Sequence of chain 1.A:
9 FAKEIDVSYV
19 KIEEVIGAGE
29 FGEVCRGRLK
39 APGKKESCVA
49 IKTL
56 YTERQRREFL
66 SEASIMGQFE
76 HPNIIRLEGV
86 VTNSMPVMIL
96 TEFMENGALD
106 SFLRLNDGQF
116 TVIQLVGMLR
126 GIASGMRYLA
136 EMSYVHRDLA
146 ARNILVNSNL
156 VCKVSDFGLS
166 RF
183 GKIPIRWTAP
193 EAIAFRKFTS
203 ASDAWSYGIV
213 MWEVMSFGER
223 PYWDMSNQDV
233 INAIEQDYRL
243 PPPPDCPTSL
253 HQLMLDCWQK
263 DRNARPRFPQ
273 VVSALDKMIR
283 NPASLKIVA

Binding-site contacts:
Ligand atom C21 contacts residue GLU100 of chain 1.A at 3.5 Å.
Ligand atom N1 contacts residue PHE98 of chain 1.A at 3.7 Å.
Ligand atom N4 contacts residue GLU67 of chain 1.A at 3.5 Å (salt-bridge).
Ligand atom C22 contacts residue GLU100 of chain 1.A at 3.8 Å.
Ligand atom C20 contacts residue SER160 of chain 1.A at 3.3 Å.
Ligand atom N4 contacts residue MET71 of chain 1.A at 3.6 Å.
Ligand atom C11 contacts residue ALA48 of chain 1.A at 3.5 Å (hydrophobic).
Ligand atom C18 contacts residue LYS50 of chain 1.A at 3.5 Å.
Ligand atom C7 contacts residue MET99 of chain 1.A at 3.4 Å (hydrophobic).
Ligand atom N2 contacts residue MET99 of chain 1.A at 3.0 Å (h-bond).
Ligand atom C7 contacts residue GLY102 of chain 1.A at 3.5 Å.
Ligand atom C11 contacts residue LEU150 of chain 1.A at 3.6 Å (hydrophobic).
Ligand atom C10 contacts residue LEU150 of chain 1.A at 3.6 Å (hydrophobic).
Ligand atom C17 contacts residue THR96 of chain 1.A at 3.6 Å.
Ligand atom C5 contacts residue ILE24 of chain 1.A at 3.2 Å (hydrophobic).
Ligand atom C18 contacts residue ILE94 of chain 1.A at 3.7 Å (hydrophobic).
Ligand atom C9 contacts residue ALA48 of chain 1.A at 3.3 Å (hydrophobic).
Ligand atom C8 contacts residue MET99 of chain 1.A at 3.5 Å (hydrophobic).
Ligand atom C contacts residue VAL23 of chain 1.A at 3.5 Å (hydrophobic).
Ligand atom C19 contacts residue GLU67 of chain 1.A at 3.2 Å.
Ligand atom N contacts residue ILE24 of chain 1.A at 2.7 Å (h-bond).
Ligand atom C21 contacts residue MET99 of chain 1.A at 3.2 Å (hydrophobic).
Ligand atom C21 contacts residue GLY102 of chain 1.A at 3.5 Å.
Ligand atom O contacts residue ILE24 of chain 1.A at 3.5 Å.
Ligand atom N1 contacts residue MET99 of chain 1.A at 2.7 Å (h-bond).
Ligand atom N1 contacts residue GLY102 of chain 1.A at 3.7 Å.
Ligand atom C19 contacts residue MET71 of chain 1.A at 3.6 Å (hydrophobic).
Ligand atom O contacts residue VAL23 of chain 1.A at 3.8 Å.
Ligand atom C11 contacts residue THR96 of chain 1.A at 3.3 Å.
Ligand atom C14 contacts residue VAL32 of chain 1.A at 3.6 Å (hydrophobic).
Ligand atom C3 contacts residue ILE24 of chain 1.A at 3.7 Å (hydrophobic).
Ligand atom C18 contacts residue THR96 of chain 1.A at 3.5 Å.
Ligand atom C9 contacts residue GLU97 of chain 1.A at 3.6 Å.
Ligand atom C10 contacts residue ALA48 of chain 1.A at 3.3 Å (hydrophobic).
Ligand atom C2 contacts residue ILE24 of chain 1.A at 3.4 Å (hydrophobic).
Ligand atom C9 contacts residue MET99 of chain 1.A at 3.6 Å (hydrophobic).
Ligand atom C6 contacts residue ILE24 of chain 1.A at 3.6 Å (hydrophobic).
Ligand atom C17 contacts residue LYS50 of chain 1.A at 3.6 Å.
Ligand atom N4 contacts residue LYS50 of chain 1.A at 3.8 Å.
Ligand atom C contacts residue GLU22 of chain 1.A at 3.7 Å.

This protein binds this small molecule.
Small molecule (SMILES): COCCNC(=O)c1ccc(Nc2ncc3cc(-c4ccncc4)ccc3n2)cc1